A protein and the small-molecule ligand that binds it are described below.
Small molecule (SMILES): CC(=O)N[C@@H]1[C@@H](O)[C@H](O)[C@@H](CO)O[C@H]1O

Sequence of chain 7.A:
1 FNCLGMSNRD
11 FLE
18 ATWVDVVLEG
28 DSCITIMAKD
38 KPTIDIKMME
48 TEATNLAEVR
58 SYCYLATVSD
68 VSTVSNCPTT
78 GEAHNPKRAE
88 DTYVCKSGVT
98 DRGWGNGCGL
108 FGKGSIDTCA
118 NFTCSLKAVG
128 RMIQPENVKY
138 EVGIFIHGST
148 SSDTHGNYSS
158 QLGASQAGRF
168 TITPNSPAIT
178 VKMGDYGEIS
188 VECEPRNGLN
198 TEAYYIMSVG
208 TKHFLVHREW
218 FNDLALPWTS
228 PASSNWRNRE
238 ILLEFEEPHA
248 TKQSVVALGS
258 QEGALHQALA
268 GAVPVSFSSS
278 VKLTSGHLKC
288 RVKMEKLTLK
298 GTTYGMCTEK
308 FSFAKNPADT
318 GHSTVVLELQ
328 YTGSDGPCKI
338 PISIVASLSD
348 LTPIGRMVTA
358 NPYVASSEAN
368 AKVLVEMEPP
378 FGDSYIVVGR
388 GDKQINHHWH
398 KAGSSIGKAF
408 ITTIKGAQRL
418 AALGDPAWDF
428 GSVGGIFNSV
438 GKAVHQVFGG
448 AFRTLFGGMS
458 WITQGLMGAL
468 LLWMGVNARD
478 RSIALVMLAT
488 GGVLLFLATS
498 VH

Binding-site contacts:
Ligand atom C3 contacts residue ASN118 of chain 32.E at 3.8 Å.
Ligand atom O4 contacts residue THR300 of chain 7.A at 4.5 Å.
Ligand atom O7 contacts residue ASN118 of chain 32.E at 3.0 Å (h-bond).
Ligand atom O5 contacts residue ASN118 of chain 32.E at 2.3 Å (h-bond).
Ligand atom C7 contacts residue ASP67 of chain 32.E at 3.9 Å.
Ligand atom C6 contacts residue PHE119 of chain 32.E at 3.8 Å (hydrophobic).
Ligand atom O6 contacts residue PHE119 of chain 32.E at 4.0 Å.
Ligand atom C8 contacts residue TYR90 of chain 32.E at 3.8 Å (hydrophobic).
Ligand atom C5 contacts residue THR120 of chain 32.E at 4.0 Å.
Ligand atom C6 contacts residue THR89 of chain 32.E at 4.2 Å.
Ligand atom O5 contacts residue SER66 of chain 32.E at 4.4 Å.
Ligand atom C2 contacts residue ASN118 of chain 32.E at 2.5 Å.
Ligand atom C4 contacts residue ASN118 of chain 32.E at 4.2 Å.
Ligand atom C8 contacts residue ASP67 of chain 32.E at 4.0 Å.
Ligand atom O5 contacts residue PHE119 of chain 32.E at 3.8 Å.
Ligand atom C7 contacts residue TYR90 of chain 32.E at 4.1 Å (hydrophobic).
Ligand atom O7 contacts residue SER66 of chain 32.E at 3.5 Å.
Ligand atom C5 contacts residue ASN118 of chain 32.E at 3.6 Å.
Ligand atom O5 contacts residue THR120 of chain 32.E at 3.4 Å (h-bond).
Ligand atom O7 contacts residue ASP67 of chain 32.E at 3.5 Å (salt-bridge).
Ligand atom C1 contacts residue THR89 of chain 32.E at 4.4 Å.
Ligand atom C1 contacts residue SER66 of chain 32.E at 4.5 Å.
Ligand atom C1 contacts residue ASN118 of chain 32.E at 1.4 Å.
Ligand atom C5 contacts residue THR89 of chain 32.E at 4.2 Å.
Ligand atom C6 contacts residue THR120 of chain 32.E at 3.4 Å.
Ligand atom O6 contacts residue THR120 of chain 32.E at 2.5 Å (h-bond).
Ligand atom C7 contacts residue ASN118 of chain 32.E at 3.1 Å.
Ligand atom O5 contacts residue THR89 of chain 32.E at 4.3 Å.
Ligand atom C8 contacts residue ASN118 of chain 32.E at 4.4 Å.
Ligand atom N2 contacts residue ASN118 of chain 32.E at 2.9 Å (h-bond).
Ligand atom C5 contacts residue PHE119 of chain 32.E at 4.4 Å (hydrophobic).
Ligand atom N2 contacts residue TYR90 of chain 32.E at 4.4 Å.

Sequence of chain 32.E:
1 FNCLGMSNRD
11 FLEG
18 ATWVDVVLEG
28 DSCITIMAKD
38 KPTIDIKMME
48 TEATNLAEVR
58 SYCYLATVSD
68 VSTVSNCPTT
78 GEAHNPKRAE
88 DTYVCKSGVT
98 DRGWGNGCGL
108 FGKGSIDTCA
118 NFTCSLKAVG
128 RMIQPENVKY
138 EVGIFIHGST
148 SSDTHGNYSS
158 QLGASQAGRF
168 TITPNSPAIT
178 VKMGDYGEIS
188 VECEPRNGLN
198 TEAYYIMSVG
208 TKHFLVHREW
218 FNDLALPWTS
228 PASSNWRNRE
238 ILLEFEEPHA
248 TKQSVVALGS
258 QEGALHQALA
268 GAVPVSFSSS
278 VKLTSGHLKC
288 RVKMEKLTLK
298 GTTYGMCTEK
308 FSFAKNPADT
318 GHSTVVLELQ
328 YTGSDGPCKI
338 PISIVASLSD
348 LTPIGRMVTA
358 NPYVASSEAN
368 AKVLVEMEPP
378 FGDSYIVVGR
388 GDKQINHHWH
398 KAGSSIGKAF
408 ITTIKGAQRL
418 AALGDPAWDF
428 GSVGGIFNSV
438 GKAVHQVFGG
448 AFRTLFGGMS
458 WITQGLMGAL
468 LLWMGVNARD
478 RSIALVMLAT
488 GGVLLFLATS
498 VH